Sequence of chain 1.B:
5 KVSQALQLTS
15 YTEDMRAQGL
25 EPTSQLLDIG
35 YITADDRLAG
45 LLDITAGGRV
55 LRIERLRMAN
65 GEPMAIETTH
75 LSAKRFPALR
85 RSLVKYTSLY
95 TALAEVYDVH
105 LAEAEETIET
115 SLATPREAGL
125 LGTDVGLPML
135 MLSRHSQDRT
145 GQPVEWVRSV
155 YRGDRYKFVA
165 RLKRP

Binding-site contacts:
Ligand atom C8 contacts residue SER153 of chain 1.B at 3.5 Å.
Ligand atom C4 contacts residue GLU71 of chain 1.B at 3.6 Å.
Ligand atom C8 contacts residue GLU110 of chain 1.B at 3.3 Å.
Ligand atom C5 contacts residue GLU71 of chain 1.B at 3.3 Å.
Ligand atom PAS contacts residue ARG61 of chain 1.B at 3.6 Å.
Ligand atom O3 contacts residue ARG138 of chain 1.B at 3.3 Å.
Ligand atom C2 contacts residue GLU71 of chain 1.B at 3.7 Å.
Ligand atom O6 contacts residue TYR15 of chain 1.B at 3.1 Å (h-bond).
Ligand atom OAG contacts residue ARG61 of chain 1.B at 3.1 Å (salt-bridge).
Ligand atom OAG contacts residue LEU93 of chain 1.B at 2.9 Å (h-bond).
Ligand atom C7 contacts residue GLU110 of chain 1.B at 3.4 Å.
Ligand atom C6 contacts residue TYR94 of chain 1.B at 3.8 Å (hydrophobic).
Ligand atom OAC contacts residue THR16 of chain 1.B at 2.6 Å (h-bond).
Ligand atom OAG contacts residue ARG59 of chain 1.B at 2.8 Å (salt-bridge).
Ligand atom O3 contacts residue VAL151 of chain 1.B at 3.4 Å.
Ligand atom OAG contacts residue SER92 of chain 1.B at 3.8 Å.
Ligand atom O1 contacts residue TYR15 of chain 1.B at 3.6 Å.
Ligand atom O6 contacts residue ARG61 of chain 1.B at 3.3 Å (salt-bridge).
Ligand atom C4 contacts residue TYR94 of chain 1.B at 3.6 Å (hydrophobic).
Ligand atom O5 contacts residue TYR15 of chain 1.B at 3.1 Å (h-bond).
Ligand atom O6 contacts residue SER14 of chain 1.B at 3.4 Å.
Ligand atom O4 contacts residue GLU71 of chain 1.B at 3.7 Å.
Ligand atom O4 contacts residue GLU149 of chain 1.B at 2.7 Å (salt-bridge).
Ligand atom OAH contacts residue SER14 of chain 1.B at 3.2 Å.
Ligand atom O5 contacts residue SER14 of chain 1.B at 3.8 Å.
Ligand atom C4 contacts residue GLU149 of chain 1.B at 3.7 Å.
Ligand atom C1 contacts residue GLU71 of chain 1.B at 3.4 Å.
Ligand atom PAS contacts residue LEU93 of chain 1.B at 3.5 Å.
Ligand atom O7 contacts residue ARG138 of chain 1.B at 3.0 Å (salt-bridge).
Ligand atom OAH contacts residue TYR94 of chain 1.B at 3.0 Å (h-bond).
Ligand atom O7 contacts residue GLU110 of chain 1.B at 2.7 Å (salt-bridge).
Ligand atom OAC contacts residue ARG61 of chain 1.B at 3.7 Å.
Ligand atom C3 contacts residue GLU71 of chain 1.B at 3.3 Å.
Ligand atom OAH contacts residue SER92 of chain 1.B at 2.5 Å (h-bond).
Ligand atom OAH contacts residue LEU93 of chain 1.B at 3.1 Å (h-bond).
Ligand atom O3 contacts residue GLU149 of chain 1.B at 3.4 Å (salt-bridge).
Ligand atom PAS contacts residue SER14 of chain 1.B at 3.8 Å.
Ligand atom OAC contacts residue TYR15 of chain 1.B at 3.6 Å.
Ligand atom O4 contacts residue TYR94 of chain 1.B at 3.5 Å.
Ligand atom PAS contacts residue SER92 of chain 1.B at 3.6 Å.

A small-molecule ligand and the protein it binds are described below.
Small molecule (SMILES): CC(=O)N[C@@H]1[C@@H](O)[C@H](O)[C@@H](COP(=O)(O)O)O[C@H]1O